Sequence of chain 1.B:
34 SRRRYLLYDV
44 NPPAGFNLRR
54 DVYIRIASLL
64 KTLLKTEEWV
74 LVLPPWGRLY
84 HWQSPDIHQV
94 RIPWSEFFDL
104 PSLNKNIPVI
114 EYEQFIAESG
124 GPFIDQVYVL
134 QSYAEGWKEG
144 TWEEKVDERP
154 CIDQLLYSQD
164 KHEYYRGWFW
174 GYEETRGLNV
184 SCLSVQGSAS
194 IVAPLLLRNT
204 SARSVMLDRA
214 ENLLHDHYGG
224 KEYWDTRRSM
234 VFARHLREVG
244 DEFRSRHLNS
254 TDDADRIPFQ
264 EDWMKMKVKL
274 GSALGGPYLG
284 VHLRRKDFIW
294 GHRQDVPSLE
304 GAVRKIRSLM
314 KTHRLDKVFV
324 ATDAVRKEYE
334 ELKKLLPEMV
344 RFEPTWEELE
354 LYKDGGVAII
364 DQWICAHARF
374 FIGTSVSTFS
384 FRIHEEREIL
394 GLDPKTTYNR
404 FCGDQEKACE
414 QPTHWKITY

This small molecule binds to this protein.
Small molecule (SMILES): C[C@@H]1O[C@H](OP(=O)(O)OP(=O)(O)OC[C@H]2O[C@@H](n3cnc4c(=O)[nH]c(N)nc43)[C@H](O)[C@@H]2O)[C@@H](O)[C@H](O)[C@@H]1O

Binding-site contacts:
Ligand atom P contacts residue PHE382 of chain 1.B at 3.8 Å.
Ligand atom O6 contacts residue ASP326 of chain 1.B at 3.8 Å.
Ligand atom C2 contacts residue PHE382 of chain 1.B at 3.8 Å (hydrophobic).
Ligand atom N3 contacts residue PHE382 of chain 1.B at 3.8 Å.
Ligand atom C4 contacts residue PHE382 of chain 1.B at 3.6 Å (hydrophobic).
Ligand atom O1X contacts residue THR381 of chain 1.B at 3.3 Å.
Ligand atom O3P contacts residue ASN50 of chain 1.B at 3.5 Å.
Ligand atom O1P contacts residue PHE382 of chain 1.B at 2.8 Å.
Ligand atom O2X contacts residue ARG287 of chain 1.B at 3.0 Å (salt-bridge).
Ligand atom O6 contacts residue PHE382 of chain 1.B at 3.7 Å.
Ligand atom O2 contacts residue PRO46 of chain 1.B at 3.7 Å.
Ligand atom O1P contacts residue SER380 of chain 1.B at 3.3 Å (h-bond).
Ligand atom N7 contacts residue PHE382 of chain 1.B at 3.7 Å.
Ligand atom O2 contacts residue ALA47 of chain 1.B at 3.8 Å.
Ligand atom O4 contacts residue ARG287 of chain 1.B at 3.7 Å.
Ligand atom O1P contacts residue ASN50 of chain 1.B at 3.7 Å.
Ligand atom O3' contacts residue ASN50 of chain 1.B at 3.2 Å (h-bond).
Ligand atom O2P contacts residue SER380 of chain 1.B at 3.6 Å.
Ligand atom C8 contacts residue ARG287 of chain 1.B at 3.8 Å.
Ligand atom N7 contacts residue HIS285 of chain 1.B at 3.2 Å (h-bond).
Ligand atom O3' contacts residue PHE49 of chain 1.B at 3.7 Å.
Ligand atom C3' contacts residue ASN50 of chain 1.B at 3.6 Å.
Ligand atom C5 contacts residue PHE382 of chain 1.B at 3.4 Å (hydrophobic).
Ligand atom N2 contacts residue ASP364 of chain 1.B at 3.4 Å (salt-bridge).
Ligand atom O5' contacts residue ARG287 of chain 1.B at 3.4 Å (salt-bridge).
Ligand atom O2P contacts residue THR381 of chain 1.B at 3.1 Å (h-bond).
Ligand atom O1X contacts residue SER380 of chain 1.B at 3.8 Å.
Ligand atom O2 contacts residue GLY48 of chain 1.B at 2.8 Å (h-bond).
Ligand atom N1 contacts residue ASP364 of chain 1.B at 3.4 Å (salt-bridge).
Ligand atom C5' contacts residue ARG287 of chain 1.B at 3.2 Å.
Ligand atom N2 contacts residue ALA361 of chain 1.B at 3.4 Å.
Ligand atom O1X contacts residue VAL379 of chain 1.B at 3.3 Å (h-bond).
Ligand atom C6 contacts residue PHE382 of chain 1.B at 3.4 Å (hydrophobic).
Ligand atom O6 contacts residue ALA324 of chain 1.B at 3.3 Å.
Ligand atom O6 contacts residue HIS285 of chain 1.B at 3.1 Å.
Ligand atom N7 contacts residue ASP326 of chain 1.B at 3.8 Å.
Ligand atom N1 contacts residue PHE382 of chain 1.B at 3.6 Å.
Ligand atom O3 contacts residue PRO46 of chain 1.B at 3.0 Å (h-bond).
Ligand atom O6 contacts residue THR325 of chain 1.B at 3.2 Å (h-bond).
Ligand atom O3P contacts residue THR381 of chain 1.B at 3.0 Å (h-bond).